A protein and the small-molecule ligand that binds it are described below.
Small molecule (SMILES): Oc1cccc(O)c1

Binding-site contacts:
Ligand atom C4 contacts residue LEU6 of chain 1.L at 3.9 Å (hydrophobic).
Ligand atom O3 contacts residue HIS5 of chain 1.L at 3.4 Å (h-bond).
Ligand atom C1 contacts residue LEU11 of chain 1.F at 4.0 Å (hydrophobic).
Ligand atom O1 contacts residue CYS11 of chain 1.E at 2.9 Å (h-bond).
Ligand atom C1 contacts residue CYS11 of chain 1.E at 4.0 Å (hydrophobic).
Ligand atom C4 contacts residue ALA14 of chain 1.F at 4.4 Å (hydrophobic).
Ligand atom C2 contacts residue LEU16 of chain 1.E at 4.3 Å (hydrophobic).
Ligand atom C1 contacts residue HIS5 of chain 1.L at 4.1 Å.
Ligand atom O1 contacts residue CYS6 of chain 1.E at 2.7 Å (h-bond).
Ligand atom C4 contacts residue LEU11 of chain 1.F at 4.0 Å (hydrophobic).
Ligand atom C6 contacts residue LEU6 of chain 1.L at 4.4 Å (hydrophobic).
Ligand atom C3 contacts residue LEU16 of chain 1.E at 4.2 Å (hydrophobic).
Ligand atom O1 contacts residue ILE10 of chain 1.E at 3.6 Å.
Ligand atom C6 contacts residue CYS6 of chain 1.E at 3.3 Å (hydrophobic).
Ligand atom C3 contacts residue HIS5 of chain 1.L at 3.5 Å.
Ligand atom C3 contacts residue LEU11 of chain 1.F at 4.5 Å (hydrophobic).
Ligand atom C4 contacts residue HIS5 of chain 1.L at 4.2 Å.
Ligand atom O3 contacts residue LEU17 of chain 1.D at 3.6 Å.
Ligand atom C2 contacts residue CYS11 of chain 1.E at 3.6 Å (hydrophobic).
Ligand atom O1 contacts residue SER9 of chain 1.E at 3.6 Å (h-bond).
Ligand atom C2 contacts residue LEU11 of chain 1.F at 4.5 Å (hydrophobic).
Ligand atom O3 contacts residue ALA14 of chain 1.F at 3.8 Å.
Ligand atom O3 contacts residue LEU16 of chain 1.E at 3.8 Å.
Ligand atom C3 contacts residue ALA14 of chain 1.F at 4.4 Å (hydrophobic).
Ligand atom C5 contacts residue LEU6 of chain 1.L at 3.7 Å (hydrophobic).
Ligand atom C6 contacts residue CYS7 of chain 1.F at 4.2 Å (hydrophobic).
Ligand atom C4 contacts residue HIS10 of chain 1.F at 3.9 Å.
Ligand atom C2 contacts residue HIS5 of chain 1.L at 3.6 Å.
Ligand atom C1 contacts residue CYS6 of chain 1.E at 3.4 Å (hydrophobic).
Ligand atom C5 contacts residue HIS10 of chain 1.F at 4.0 Å.
Ligand atom C5 contacts residue LEU11 of chain 1.F at 3.5 Å (hydrophobic).
Ligand atom C5 contacts residue CYS7 of chain 1.F at 4.3 Å (hydrophobic).
Ligand atom C6 contacts residue LEU11 of chain 1.F at 3.4 Å (hydrophobic).

Sequence of chain 1.F:
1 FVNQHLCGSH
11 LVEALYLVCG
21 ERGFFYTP

Sequence of chain 1.E:
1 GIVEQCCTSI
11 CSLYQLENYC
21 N

Sequence of chain 1.D:
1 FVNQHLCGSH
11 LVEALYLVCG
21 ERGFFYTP

Sequence of chain 1.L:
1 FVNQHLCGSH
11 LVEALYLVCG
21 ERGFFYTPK